This small molecule binds to this protein.
Small molecule (SMILES): N[C@@H](CCC(=O)O)C(=O)O

Sequence of chain 1.A:
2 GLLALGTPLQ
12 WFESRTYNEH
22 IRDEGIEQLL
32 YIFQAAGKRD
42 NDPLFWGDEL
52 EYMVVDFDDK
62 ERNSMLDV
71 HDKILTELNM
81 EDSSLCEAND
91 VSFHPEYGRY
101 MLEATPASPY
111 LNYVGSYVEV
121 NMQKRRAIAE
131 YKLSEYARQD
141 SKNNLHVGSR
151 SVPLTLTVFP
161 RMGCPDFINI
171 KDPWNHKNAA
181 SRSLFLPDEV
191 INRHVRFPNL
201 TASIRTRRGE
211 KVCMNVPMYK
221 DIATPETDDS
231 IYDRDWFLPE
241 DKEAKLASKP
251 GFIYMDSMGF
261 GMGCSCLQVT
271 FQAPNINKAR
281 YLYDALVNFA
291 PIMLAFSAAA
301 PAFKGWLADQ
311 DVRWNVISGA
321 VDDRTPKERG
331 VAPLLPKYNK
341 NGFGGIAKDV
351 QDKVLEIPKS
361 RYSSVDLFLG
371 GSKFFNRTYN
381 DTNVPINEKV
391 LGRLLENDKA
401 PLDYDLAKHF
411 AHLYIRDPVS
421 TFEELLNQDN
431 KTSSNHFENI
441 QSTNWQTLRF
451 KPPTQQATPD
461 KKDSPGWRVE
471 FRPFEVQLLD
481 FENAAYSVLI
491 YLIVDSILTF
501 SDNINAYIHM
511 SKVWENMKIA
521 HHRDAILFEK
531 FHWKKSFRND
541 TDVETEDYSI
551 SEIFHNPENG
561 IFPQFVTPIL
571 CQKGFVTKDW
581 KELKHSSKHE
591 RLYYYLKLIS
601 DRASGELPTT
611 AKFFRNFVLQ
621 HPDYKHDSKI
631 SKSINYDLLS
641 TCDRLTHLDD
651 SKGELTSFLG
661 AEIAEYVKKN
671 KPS

Binding-site contacts:
Ligand atom OE2 contacts residue ARG472 of chain 1.A at 3.4 Å (salt-bridge).
Ligand atom CB contacts residue GLN268 of chain 1.A at 3.4 Å.
Ligand atom C contacts residue ILE317 of chain 1.A at 3.6 Å (hydrophobic).
Ligand atom O contacts residue SER265 of chain 1.A at 3.6 Å.
Ligand atom CD contacts residue GLN268 of chain 1.A at 3.7 Å.
Ligand atom C contacts residue ARG313 of chain 1.A at 3.6 Å.
Ligand atom CG contacts residue GLN268 of chain 1.A at 4.1 Å.
Ligand atom C contacts residue TYR362 of chain 1.A at 3.9 Å (hydrophobic).
Ligand atom O contacts residue CYS266 of chain 1.A at 3.2 Å.
Ligand atom O contacts residue ARG313 of chain 1.A at 3.0 Å (salt-bridge).
Ligand atom OE2 contacts residue TRP445 of chain 1.A at 3.7 Å.
Ligand atom CG contacts residue MET262 of chain 1.A at 4.0 Å (hydrophobic).
Ligand atom N contacts residue CYS266 of chain 1.A at 4.0 Å.
Ligand atom N contacts residue GLU52 of chain 1.A at 3.1 Å (salt-bridge).
Ligand atom O contacts residue ILE317 of chain 1.A at 3.3 Å.
Ligand atom CA contacts residue CYS266 of chain 1.A at 3.8 Å (hydrophobic).
Ligand atom CB contacts residue CYS266 of chain 1.A at 3.6 Å (hydrophobic).
Ligand atom CG contacts residue ARG472 of chain 1.A at 4.3 Å.
Ligand atom CG contacts residue MG1 of chain 1.C at 4.3 Å.
Ligand atom OE1 contacts residue GLU96 of chain 1.A at 3.2 Å (salt-bridge).
Ligand atom OXT contacts residue ARG313 of chain 1.A at 3.2 Å (salt-bridge).
Ligand atom OE2 contacts residue MG1 of chain 1.C at 4.2 Å.
Ligand atom OXT contacts residue TYR362 of chain 1.A at 3.1 Å (h-bond).
Ligand atom CA contacts residue GLU52 of chain 1.A at 4.2 Å.
Ligand atom O contacts residue CYS264 of chain 1.A at 3.8 Å.
Ligand atom OE1 contacts residue GLN268 of chain 1.A at 3.6 Å (h-bond).
Ligand atom OE1 contacts residue MG1 of chain 1.C at 2.2 Å.
Ligand atom OE1 contacts residue GLU52 of chain 1.A at 3.4 Å (salt-bridge).
Ligand atom CB contacts residue GLU52 of chain 1.A at 4.2 Å.
Ligand atom OXT contacts residue ILE317 of chain 1.A at 4.0 Å.
Ligand atom C contacts residue CYS266 of chain 1.A at 3.2 Å (hydrophobic).
Ligand atom OE2 contacts residue GLN268 of chain 1.A at 4.1 Å.
Ligand atom CA contacts residue ILE317 of chain 1.A at 4.2 Å (hydrophobic).
Ligand atom CD contacts residue MG1 of chain 1.C at 3.4 Å.
Ligand atom CA contacts residue CYS264 of chain 1.A at 4.2 Å (hydrophobic).
Ligand atom N contacts residue CYS264 of chain 1.A at 3.1 Å (h-bond).
Ligand atom OXT contacts residue GLN268 of chain 1.A at 4.1 Å.
Ligand atom CD contacts residue GLU96 of chain 1.A at 3.9 Å.
Ligand atom CD contacts residue ARG472 of chain 1.A at 4.0 Å.
Ligand atom OXT contacts residue CYS266 of chain 1.A at 3.1 Å (h-bond).